Binding-site contacts:
Ligand atom O2 contacts residue ARG293 of chain 1.D at 3.4 Å (salt-bridge).
Ligand atom O1 contacts residue MG1 of chain 1.X at 2.1 Å.
Ligand atom C1 contacts residue ATP1 of chain 1.Z at 3.2 Å.
Ligand atom C2 contacts residue ASP295 of chain 1.D at 3.8 Å.
Ligand atom O3 contacts residue LYS269 of chain 1.D at 4.1 Å.
Ligand atom C1 contacts residue THR327 of chain 1.D at 3.8 Å.
Ligand atom O4 contacts residue GLY294 of chain 1.D at 3.7 Å.
Ligand atom O3 contacts residue ARG72 of chain 1.D at 3.9 Å.
Ligand atom C2 contacts residue ATP1 of chain 1.Z at 3.7 Å.
Ligand atom C2 contacts residue GLU271 of chain 1.D at 3.8 Å.
Ligand atom O3 contacts residue ATP1 of chain 1.Z at 3.7 Å.
Ligand atom C2 contacts residue ALA292 of chain 1.D at 3.5 Å (hydrophobic).
Ligand atom O3 contacts residue MET359 of chain 1.D at 3.4 Å.
Ligand atom O2 contacts residue ASP295 of chain 1.D at 3.9 Å.
Ligand atom O4 contacts residue GLU271 of chain 1.D at 3.1 Å (salt-bridge).
Ligand atom O4 contacts residue ASP295 of chain 1.D at 2.9 Å (salt-bridge).
Ligand atom C2 contacts residue THR327 of chain 1.D at 3.4 Å.
Ligand atom C1 contacts residue MET290 of chain 1.D at 3.5 Å (hydrophobic).
Ligand atom C1 contacts residue GLU271 of chain 1.D at 4.0 Å.
Ligand atom O4 contacts residue ATP1 of chain 1.Z at 3.1 Å (h-bond).
Ligand atom O3 contacts residue THR327 of chain 1.D at 3.2 Å (h-bond).
Ligand atom C2 contacts residue MG1 of chain 1.X at 2.9 Å.
Ligand atom O1 contacts residue ARG72 of chain 1.D at 3.9 Å.
Ligand atom O1 contacts residue LYS269 of chain 1.D at 2.7 Å (salt-bridge).
Ligand atom O4 contacts residue ALA292 of chain 1.D at 3.8 Å.
Ligand atom O2 contacts residue THR327 of chain 1.D at 2.6 Å (h-bond).
Ligand atom O1 contacts residue ATP1 of chain 1.Z at 3.0 Å (h-bond).
Ligand atom O1 contacts residue ALA292 of chain 1.D at 4.1 Å.
Ligand atom O2 contacts residue MG1 of chain 1.X at 4.1 Å.
Ligand atom C2 contacts residue GLY294 of chain 1.D at 3.7 Å.
Ligand atom O4 contacts residue MG1 of chain 1.X at 2.1 Å.
Ligand atom O2 contacts residue GLY294 of chain 1.D at 2.8 Å (h-bond).
Ligand atom O2 contacts residue ALA292 of chain 1.D at 3.2 Å.
Ligand atom C1 contacts residue ALA292 of chain 1.D at 3.7 Å (hydrophobic).
Ligand atom O1 contacts residue GLU271 of chain 1.D at 3.5 Å (salt-bridge).
Ligand atom O3 contacts residue ALA292 of chain 1.D at 4.0 Å.
Ligand atom O3 contacts residue MET290 of chain 1.D at 2.8 Å.
Ligand atom C1 contacts residue LYS269 of chain 1.D at 3.7 Å.
Ligand atom C1 contacts residue MG1 of chain 1.X at 2.9 Å.
Ligand atom O1 contacts residue MET290 of chain 1.D at 3.9 Å.

This small molecule binds to this protein.
Small molecule (SMILES): O=C([O-])C(=O)[O-]

Sequence of chain 1.D:
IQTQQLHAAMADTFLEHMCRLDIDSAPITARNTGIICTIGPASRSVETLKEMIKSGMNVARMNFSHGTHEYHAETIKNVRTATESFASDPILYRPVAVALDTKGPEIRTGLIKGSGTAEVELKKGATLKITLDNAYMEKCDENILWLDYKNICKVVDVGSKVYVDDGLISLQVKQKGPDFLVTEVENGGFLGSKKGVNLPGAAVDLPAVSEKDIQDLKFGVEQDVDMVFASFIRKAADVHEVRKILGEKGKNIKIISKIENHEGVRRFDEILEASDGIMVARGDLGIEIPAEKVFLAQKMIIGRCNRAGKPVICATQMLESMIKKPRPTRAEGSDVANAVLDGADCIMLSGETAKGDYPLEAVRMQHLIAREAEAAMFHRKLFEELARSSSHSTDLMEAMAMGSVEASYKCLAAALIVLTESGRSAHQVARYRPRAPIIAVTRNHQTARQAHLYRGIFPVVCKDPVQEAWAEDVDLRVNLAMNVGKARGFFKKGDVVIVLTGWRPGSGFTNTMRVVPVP